Sequence of chain 4.A:
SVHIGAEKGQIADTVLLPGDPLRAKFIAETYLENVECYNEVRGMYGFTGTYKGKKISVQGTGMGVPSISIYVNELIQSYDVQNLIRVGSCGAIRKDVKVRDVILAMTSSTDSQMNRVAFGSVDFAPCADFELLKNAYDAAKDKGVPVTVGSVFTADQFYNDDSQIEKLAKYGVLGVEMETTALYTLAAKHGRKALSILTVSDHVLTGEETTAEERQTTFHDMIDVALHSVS

Binding-site contacts:
Ligand atom O6 contacts residue ASP223 of chain 4.A at 3.4 Å (salt-bridge).
Ligand atom C2' contacts residue GLU200 of chain 4.A at 3.8 Å.
Ligand atom O5' contacts residue ARG63 of chain 1.A at 3.8 Å.
Ligand atom O3' contacts residue GLU200 of chain 4.A at 2.5 Å (salt-bridge).
Ligand atom O5' contacts residue HIS24 of chain 1.A at 3.0 Å (h-bond).
Ligand atom C5' contacts residue HIS24 of chain 1.A at 3.6 Å.
Ligand atom C6 contacts residue GLY112 of chain 4.A at 3.8 Å.
Ligand atom N3 contacts residue PHE179 of chain 4.A at 3.7 Å.
Ligand atom O2' contacts residue GLU198 of chain 4.A at 3.3 Å.
Ligand atom C5' contacts residue PHE179 of chain 4.A at 3.8 Å (hydrophobic).
Ligand atom O6 contacts residue GLY112 of chain 4.A at 3.4 Å.
Ligand atom C2 contacts residue VAL197 of chain 4.A at 3.8 Å (hydrophobic).
Ligand atom N1 contacts residue VAL197 of chain 4.A at 3.8 Å.
Ligand atom O2' contacts residue ARG107 of chain 4.A at 3.1 Å (salt-bridge).
Ligand atom O6 contacts residue VAL225 of chain 4.A at 3.4 Å.
Ligand atom BR contacts residue SER110 of chain 4.A at 2.9 Å.
Ligand atom N3 contacts residue VAL197 of chain 4.A at 3.7 Å.
Ligand atom BR contacts residue SER222 of chain 4.A at 3.5 Å.
Ligand atom C4 contacts residue VAL197 of chain 4.A at 3.7 Å (hydrophobic).
Ligand atom O2' contacts residue SER110 of chain 4.A at 3.8 Å.
Ligand atom N7 contacts residue CYS111 of chain 4.A at 3.8 Å.
Ligand atom C6 contacts residue PHE179 of chain 4.A at 3.8 Å (hydrophobic).
Ligand atom C5 contacts residue PHE179 of chain 4.A at 3.8 Å (hydrophobic).
Ligand atom C3' contacts residue MET199 of chain 4.A at 3.5 Å (hydrophobic).
Ligand atom C5 contacts residue GLY112 of chain 4.A at 3.7 Å.
Ligand atom C2 contacts residue PHE179 of chain 4.A at 3.7 Å (hydrophobic).
Ligand atom O2' contacts residue MET199 of chain 4.A at 3.1 Å (h-bond).
Ligand atom N1 contacts residue PHE179 of chain 4.A at 3.8 Å.
Ligand atom C4 contacts residue PHE179 of chain 4.A at 3.7 Å (hydrophobic).
Ligand atom N2 contacts residue VAL197 of chain 4.A at 3.3 Å.
Ligand atom O5' contacts residue PHE179 of chain 4.A at 3.4 Å.
Ligand atom C1' contacts residue SER110 of chain 4.A at 3.8 Å.
Ligand atom C8 contacts residue SER222 of chain 4.A at 3.7 Å.
Ligand atom C5 contacts residue VAL197 of chain 4.A at 3.8 Å (hydrophobic).
Ligand atom C3' contacts residue GLU200 of chain 4.A at 3.6 Å.
Ligand atom N3 contacts residue MET199 of chain 4.A at 3.8 Å.
Ligand atom N7 contacts residue SER222 of chain 4.A at 3.1 Å (h-bond).
Ligand atom O2' contacts residue GLU200 of chain 4.A at 2.6 Å (salt-bridge).
Ligand atom C2' contacts residue MET199 of chain 4.A at 3.6 Å (hydrophobic).
Ligand atom N7 contacts residue GLY112 of chain 4.A at 3.6 Å (h-bond).

A small-molecule ligand and the protein it binds are described below.
Small molecule (SMILES): Nc1nc2c(nc(Br)n2[C@@H]2O[C@H](CO)[C@@H](O)[C@H]2O)c(=O)[nH]1

Sequence of chain 1.A:
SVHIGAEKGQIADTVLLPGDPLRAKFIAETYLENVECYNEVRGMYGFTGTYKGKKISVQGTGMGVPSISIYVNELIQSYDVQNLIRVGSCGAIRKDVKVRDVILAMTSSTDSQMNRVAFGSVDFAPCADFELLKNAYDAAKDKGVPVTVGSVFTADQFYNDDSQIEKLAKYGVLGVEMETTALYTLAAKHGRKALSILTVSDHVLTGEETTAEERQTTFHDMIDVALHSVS